Binding-site contacts:
Ligand atom N2 contacts residue ASN72 of chain 1.B at 3.1 Å (h-bond).
Ligand atom O5 contacts residue ASN72 of chain 1.B at 2.2 Å (h-bond).
Ligand atom C8 contacts residue ASN72 of chain 1.B at 4.4 Å.
Ligand atom C2 contacts residue THR74 of chain 1.B at 4.2 Å.
Ligand atom C4 contacts residue THR74 of chain 1.B at 4.5 Å.
Ligand atom C1 contacts residue ASN72 of chain 1.B at 1.4 Å.
Ligand atom O5 contacts residue MET104 of chain 1.B at 3.9 Å.
Ligand atom C3 contacts residue THR74 of chain 1.B at 4.0 Å.
Ligand atom C8 contacts residue HIS71 of chain 1.B at 3.8 Å.
Ligand atom C2 contacts residue ASN72 of chain 1.B at 2.5 Å.
Ligand atom C5 contacts residue THR74 of chain 1.B at 3.8 Å.
Ligand atom C6 contacts residue MET104 of chain 1.B at 4.4 Å (hydrophobic).
Ligand atom O6 contacts residue MET104 of chain 1.B at 3.5 Å.
Ligand atom C5 contacts residue ASN72 of chain 1.B at 3.5 Å.
Ligand atom N2 contacts residue THR74 of chain 1.B at 4.5 Å.
Ligand atom C3 contacts residue ASN72 of chain 1.B at 3.8 Å.
Ligand atom C7 contacts residue ASN72 of chain 1.B at 3.8 Å.
Ligand atom O5 contacts residue THR74 of chain 1.B at 4.2 Å.
Ligand atom C1 contacts residue THR74 of chain 1.B at 3.6 Å.
Ligand atom C4 contacts residue ASN72 of chain 1.B at 4.1 Å.

Sequence of chain 1.B:
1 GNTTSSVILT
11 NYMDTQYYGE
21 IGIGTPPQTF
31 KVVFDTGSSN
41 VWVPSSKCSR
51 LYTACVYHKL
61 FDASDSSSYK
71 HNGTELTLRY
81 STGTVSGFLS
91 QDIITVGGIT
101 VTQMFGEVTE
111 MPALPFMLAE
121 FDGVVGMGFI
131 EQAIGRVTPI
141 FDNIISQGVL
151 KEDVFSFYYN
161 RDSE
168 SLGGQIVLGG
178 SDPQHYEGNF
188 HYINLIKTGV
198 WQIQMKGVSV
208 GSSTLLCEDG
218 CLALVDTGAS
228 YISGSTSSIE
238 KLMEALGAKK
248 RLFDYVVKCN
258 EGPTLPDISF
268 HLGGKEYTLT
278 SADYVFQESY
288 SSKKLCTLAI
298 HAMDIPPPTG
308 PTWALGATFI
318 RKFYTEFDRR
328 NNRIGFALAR

A small-molecule ligand and the protein it binds are described below.
Small molecule (SMILES): CC(=O)N[C@@H]1[C@@H](O)[C@H](O)[C@@H](CO)O[C@H]1O